This protein binds this small molecule.
Small molecule (SMILES): CC(=O)N[C@@H]1[C@@H](O)[C@H](O)[C@@H](CO)O[C@H]1O

Binding-site contacts:
Ligand atom O5 contacts residue THR615 of chain 1.C at 4.2 Å.
Ligand atom C5 contacts residue ASN613 of chain 1.C at 3.7 Å.
Ligand atom O5 contacts residue ASN613 of chain 1.C at 2.4 Å (h-bond).
Ligand atom C1 contacts residue ASN613 of chain 1.C at 1.4 Å.
Ligand atom C7 contacts residue ASN613 of chain 1.C at 3.0 Å.
Ligand atom N2 contacts residue ASN613 of chain 1.C at 2.9 Å (h-bond).
Ligand atom O7 contacts residue ASN613 of chain 1.C at 2.8 Å (h-bond).
Ligand atom C3 contacts residue ASN613 of chain 1.C at 3.8 Å.
Ligand atom C2 contacts residue ASN613 of chain 1.C at 2.4 Å.
Ligand atom C8 contacts residue ASN613 of chain 1.C at 4.3 Å.
Ligand atom O6 contacts residue THR615 of chain 1.C at 4.1 Å.
Ligand atom C4 contacts residue ASN613 of chain 1.C at 4.2 Å.

Sequence of chain 1.C:
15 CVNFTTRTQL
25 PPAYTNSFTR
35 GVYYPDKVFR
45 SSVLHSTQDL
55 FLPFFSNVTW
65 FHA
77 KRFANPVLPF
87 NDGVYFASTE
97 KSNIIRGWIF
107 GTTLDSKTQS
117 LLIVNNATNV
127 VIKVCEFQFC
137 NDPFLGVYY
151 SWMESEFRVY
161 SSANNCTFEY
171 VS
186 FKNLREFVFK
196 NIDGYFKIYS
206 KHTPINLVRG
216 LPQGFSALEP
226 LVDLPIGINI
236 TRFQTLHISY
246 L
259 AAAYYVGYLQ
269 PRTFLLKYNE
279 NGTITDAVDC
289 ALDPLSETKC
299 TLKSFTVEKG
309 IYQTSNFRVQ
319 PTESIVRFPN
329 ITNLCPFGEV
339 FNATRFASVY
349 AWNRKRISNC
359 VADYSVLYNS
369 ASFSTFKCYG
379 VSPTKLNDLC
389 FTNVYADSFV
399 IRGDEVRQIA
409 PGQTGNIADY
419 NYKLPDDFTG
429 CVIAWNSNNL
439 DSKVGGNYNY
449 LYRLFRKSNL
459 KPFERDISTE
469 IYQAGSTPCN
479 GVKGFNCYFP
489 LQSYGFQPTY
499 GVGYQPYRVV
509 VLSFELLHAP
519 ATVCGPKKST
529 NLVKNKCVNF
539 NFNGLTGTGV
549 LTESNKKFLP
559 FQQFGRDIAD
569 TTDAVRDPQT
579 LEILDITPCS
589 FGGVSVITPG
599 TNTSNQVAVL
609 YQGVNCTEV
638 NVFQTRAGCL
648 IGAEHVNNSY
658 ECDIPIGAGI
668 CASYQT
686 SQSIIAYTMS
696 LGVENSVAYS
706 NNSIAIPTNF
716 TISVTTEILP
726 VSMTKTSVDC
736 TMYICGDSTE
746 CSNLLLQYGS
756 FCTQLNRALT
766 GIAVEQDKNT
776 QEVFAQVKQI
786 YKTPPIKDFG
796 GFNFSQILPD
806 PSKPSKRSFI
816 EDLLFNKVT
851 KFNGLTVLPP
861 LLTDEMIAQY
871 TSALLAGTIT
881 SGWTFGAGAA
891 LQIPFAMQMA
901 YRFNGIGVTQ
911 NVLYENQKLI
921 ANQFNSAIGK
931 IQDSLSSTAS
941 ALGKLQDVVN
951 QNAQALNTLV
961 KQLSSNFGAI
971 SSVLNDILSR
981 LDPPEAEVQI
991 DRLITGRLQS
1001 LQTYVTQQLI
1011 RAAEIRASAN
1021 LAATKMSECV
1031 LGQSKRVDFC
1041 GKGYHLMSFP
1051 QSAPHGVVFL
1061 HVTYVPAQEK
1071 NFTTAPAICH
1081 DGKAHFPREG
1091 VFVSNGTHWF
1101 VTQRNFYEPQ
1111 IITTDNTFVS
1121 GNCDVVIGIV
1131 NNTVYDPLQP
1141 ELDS